Binding-site contacts:
Ligand atom C1 contacts residue ASN78 of chain 58.E at 1.4 Å.
Ligand atom C1 contacts residue SER80 of chain 58.E at 3.8 Å.
Ligand atom C5 contacts residue VAL68 of chain 58.E at 4.4 Å (hydrophobic).
Ligand atom C6 contacts residue ALA69 of chain 58.E at 4.1 Å (hydrophobic).
Ligand atom C8 contacts residue TYR23 of chain 58.E at 3.3 Å (hydrophobic).
Ligand atom O7 contacts residue ASN78 of chain 58.E at 4.0 Å.
Ligand atom C5 contacts residue ALA69 of chain 58.E at 4.4 Å (hydrophobic).
Ligand atom O6 contacts residue ALA69 of chain 58.E at 4.0 Å.
Ligand atom C3 contacts residue ASN78 of chain 58.E at 4.0 Å.
Ligand atom O5 contacts residue ASN78 of chain 58.E at 2.2 Å (h-bond).
Ligand atom N2 contacts residue ASN78 of chain 58.E at 3.2 Å (h-bond).
Ligand atom C1 contacts residue ALA69 of chain 58.E at 4.3 Å (hydrophobic).
Ligand atom C7 contacts residue TYR23 of chain 58.E at 4.0 Å (hydrophobic).
Ligand atom C4 contacts residue ASN78 of chain 58.E at 4.2 Å.
Ligand atom C6 contacts residue VAL68 of chain 58.E at 3.1 Å (hydrophobic).
Ligand atom C5 contacts residue ASN78 of chain 58.E at 3.5 Å.
Ligand atom C6 contacts residue ASN78 of chain 58.E at 4.5 Å.
Ligand atom O7 contacts residue TYR23 of chain 58.E at 4.2 Å.
Ligand atom O5 contacts residue ALA69 of chain 58.E at 3.5 Å.
Ligand atom O5 contacts residue SER80 of chain 58.E at 4.1 Å.
Ligand atom O6 contacts residue VAL68 of chain 58.E at 3.8 Å.
Ligand atom C5 contacts residue SER80 of chain 58.E at 4.0 Å.
Ligand atom C2 contacts residue ASN78 of chain 58.E at 2.7 Å.
Ligand atom C7 contacts residue ASN78 of chain 58.E at 3.9 Å.

Sequence of chain 58.E:
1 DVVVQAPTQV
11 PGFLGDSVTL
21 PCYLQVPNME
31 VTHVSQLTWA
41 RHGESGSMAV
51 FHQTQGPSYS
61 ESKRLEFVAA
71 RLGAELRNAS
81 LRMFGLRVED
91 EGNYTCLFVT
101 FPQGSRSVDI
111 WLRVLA

A protein and the small-molecule ligand that binds it are described below.
Small molecule (SMILES): CC(=O)N[C@H]1[C@H](O[C@H]2[C@H](O)[C@@H](NC(C)=O)CO[C@@H]2CO)O[C@H](CO)[C@@H](O[C@@H]2O[C@H](CO)[C@@H](O)[C@H](O)[C@@H]2O)[C@@H]1O